Sequence of chain 2.A:
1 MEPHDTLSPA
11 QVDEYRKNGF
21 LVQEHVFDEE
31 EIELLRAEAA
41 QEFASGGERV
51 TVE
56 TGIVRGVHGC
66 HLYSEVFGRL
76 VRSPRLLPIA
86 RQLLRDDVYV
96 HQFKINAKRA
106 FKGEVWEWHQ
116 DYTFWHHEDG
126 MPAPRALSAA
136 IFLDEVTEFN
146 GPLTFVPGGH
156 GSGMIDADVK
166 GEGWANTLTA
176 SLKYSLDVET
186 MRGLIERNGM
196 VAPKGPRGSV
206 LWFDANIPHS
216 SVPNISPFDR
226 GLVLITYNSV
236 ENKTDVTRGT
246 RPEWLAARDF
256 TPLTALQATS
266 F

Binding-site contacts:
Ligand atom O contacts residue TRP120 of chain 2.A at 3.0 Å (h-bond).
Ligand atom CD contacts residue PHE119 of chain 2.A at 4.1 Å (hydrophobic).
Ligand atom CD contacts residue THR172 of chain 2.A at 3.3 Å.
Ligand atom CD contacts residue LEU177 of chain 2.A at 4.2 Å (hydrophobic).
Ligand atom CG contacts residue ASP116 of chain 2.A at 3.1 Å.
Ligand atom CB contacts residue O1 of chain 2.D at 3.0 Å.
Ligand atom CG contacts residue O1 of chain 2.D at 2.4 Å.
Ligand atom N contacts residue THR172 of chain 2.A at 2.8 Å (h-bond).
Ligand atom CB contacts residue ASP116 of chain 2.A at 3.6 Å.
Ligand atom O contacts residue ARG246 of chain 2.A at 2.8 Å (salt-bridge).
Ligand atom OXT contacts residue THR172 of chain 2.A at 3.1 Å (h-bond).
Ligand atom CB contacts residue GLN97 of chain 2.A at 4.1 Å.
Ligand atom O contacts residue GLN97 of chain 2.A at 2.9 Å (h-bond).
Ligand atom CB contacts residue PHE119 of chain 2.A at 4.1 Å (hydrophobic).
Ligand atom C contacts residue GLN97 of chain 2.A at 3.7 Å.
Ligand atom CD contacts residue HIS114 of chain 2.A at 3.8 Å.
Ligand atom N contacts residue O1 of chain 2.D at 3.3 Å (h-bond).
Ligand atom CA contacts residue O1 of chain 2.D at 3.4 Å.
Ligand atom OXT contacts residue PHE119 of chain 2.A at 3.5 Å.
Ligand atom OXT contacts residue ARG246 of chain 2.A at 3.0 Å (salt-bridge).
Ligand atom CD contacts residue O1 of chain 2.D at 2.9 Å.
Ligand atom CG contacts residue HIS114 of chain 2.A at 3.4 Å.
Ligand atom CA contacts residue THR172 of chain 2.A at 3.9 Å.
Ligand atom C contacts residue PHE119 of chain 2.A at 4.0 Å (hydrophobic).
Ligand atom CA contacts residue TRP120 of chain 2.A at 4.4 Å (hydrophobic).
Ligand atom C contacts residue TRP120 of chain 2.A at 4.0 Å (hydrophobic).
Ligand atom N contacts residue LEU173 of chain 2.A at 4.4 Å.
Ligand atom O contacts residue PHE119 of chain 2.A at 4.0 Å.
Ligand atom CG contacts residue O1 of chain 2.C at 3.7 Å.
Ligand atom C contacts residue ARG246 of chain 2.A at 3.6 Å.
Ligand atom CA contacts residue GLN97 of chain 2.A at 3.5 Å.
Ligand atom CB contacts residue TRP120 of chain 2.A at 4.1 Å (hydrophobic).
Ligand atom C contacts residue THR172 of chain 2.A at 4.0 Å.
Ligand atom OXT contacts residue LEU173 of chain 2.A at 4.1 Å.
Ligand atom CG contacts residue PHE119 of chain 2.A at 3.9 Å (hydrophobic).

This small molecule binds to this protein.
Small molecule (SMILES): O=C(O)[C@@H]1CCCN1